Binding-site contacts:
Ligand atom C3 contacts residue GLU134 of chain 12.A at 3.7 Å.
Ligand atom C16 contacts residue THR10 of chain 7.A at 3.5 Å.
Ligand atom C4 contacts residue TYR98 of chain 7.A at 3.9 Å (hydrophobic).
Ligand atom C contacts residue LEU131 of chain 12.A at 3.9 Å (hydrophobic).
Ligand atom C19 contacts residue ALA37 of chain 7.A at 3.9 Å (hydrophobic).
Ligand atom C8 contacts residue LEU102 of chain 7.A at 3.7 Å (hydrophobic).
Ligand atom N1 contacts residue LEU73 of chain 7.A at 3.3 Å.
Ligand atom C6 contacts residue LEU131 of chain 12.A at 3.5 Å (hydrophobic).
Ligand atom C10 contacts residue LEU109 of chain 7.A at 4.0 Å (hydrophobic).
Ligand atom C10 contacts residue LEU102 of chain 7.A at 3.6 Å (hydrophobic).
Ligand atom N2 contacts residue LEU73 of chain 7.A at 3.7 Å.
Ligand atom C14 contacts residue ALA37 of chain 7.A at 3.9 Å (hydrophobic).
Ligand atom C5 contacts residue TYR98 of chain 7.A at 3.3 Å (hydrophobic).
Ligand atom C10 contacts residue ASN106 of chain 7.A at 3.5 Å.
Ligand atom C8 contacts residue LEU131 of chain 12.A at 4.0 Å (hydrophobic).
Ligand atom C9 contacts residue LEU73 of chain 7.A at 3.9 Å (hydrophobic).
Ligand atom C19 contacts residue MET74 of chain 7.A at 3.6 Å (hydrophobic).
Ligand atom CL contacts residue LEU102 of chain 7.A at 4.0 Å.
Ligand atom C9 contacts residue LEU102 of chain 7.A at 3.5 Å (hydrophobic).
Ligand atom C18 contacts residue MET74 of chain 7.A at 3.8 Å (hydrophobic).
Ligand atom CL contacts residue LEU131 of chain 12.A at 3.9 Å.
Ligand atom C10 contacts residue VAL135 of chain 12.A at 3.8 Å (hydrophobic).
Ligand atom C1 contacts residue TYR98 of chain 7.A at 3.9 Å (hydrophobic).
Ligand atom C contacts residue GLN101 of chain 7.A at 3.8 Å.
Ligand atom C16 contacts residue ALA37 of chain 7.A at 3.9 Å (hydrophobic).
Ligand atom N2 contacts residue MET74 of chain 7.A at 3.1 Å (h-bond).
Ligand atom C15 contacts residue ALA37 of chain 7.A at 3.9 Å (hydrophobic).
Ligand atom C18 contacts residue GLY9 of chain 7.A at 3.7 Å.
Ligand atom C1 contacts residue LEU131 of chain 12.A at 3.6 Å (hydrophobic).
Ligand atom C5 contacts residue LEU131 of chain 12.A at 3.8 Å (hydrophobic).
Ligand atom C11 contacts residue LEU73 of chain 7.A at 3.5 Å (hydrophobic).
Ligand atom C2 contacts residue LEU131 of chain 12.A at 3.9 Å (hydrophobic).
Ligand atom N1 contacts residue MET74 of chain 7.A at 3.9 Å.
Ligand atom C19 contacts residue PHE70 of chain 7.A at 3.5 Å (hydrophobic).
Ligand atom CL contacts residue GLN101 of chain 7.A at 3.8 Å.
Ligand atom C17 contacts residue THR10 of chain 7.A at 3.7 Å.
Ligand atom C6 contacts residue TYR98 of chain 7.A at 3.4 Å (hydrophobic).
Ligand atom CL contacts residue TYR98 of chain 7.A at 3.4 Å.
Ligand atom C17 contacts residue GLY9 of chain 7.A at 3.7 Å.
Ligand atom C10 contacts residue MET105 of chain 7.A at 3.5 Å (hydrophobic).

Sequence of chain 12.A:
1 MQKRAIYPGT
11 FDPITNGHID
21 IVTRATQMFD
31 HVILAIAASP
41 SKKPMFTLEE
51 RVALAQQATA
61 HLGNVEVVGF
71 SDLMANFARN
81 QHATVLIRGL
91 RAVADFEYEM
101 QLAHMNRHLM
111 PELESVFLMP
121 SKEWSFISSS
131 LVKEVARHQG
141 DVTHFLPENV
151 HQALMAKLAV

Sequence of chain 7.A:
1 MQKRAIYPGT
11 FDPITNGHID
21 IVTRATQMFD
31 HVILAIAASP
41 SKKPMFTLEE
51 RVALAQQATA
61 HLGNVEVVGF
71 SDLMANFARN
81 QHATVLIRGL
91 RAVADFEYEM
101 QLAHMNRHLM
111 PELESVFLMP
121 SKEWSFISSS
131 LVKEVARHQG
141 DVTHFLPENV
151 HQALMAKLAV

A protein and the small-molecule ligand that binds it are described below.
Small molecule (SMILES): Cc1cc(Nc2ccc(C)c(Cl)c2)[n+]2nc(Cc3ccccc3)[nH]c2n1